This small molecule binds to this protein.
Small molecule (SMILES): N[C@@H](CCC(=O)O)C(=O)O

Sequence of chain 2.A:
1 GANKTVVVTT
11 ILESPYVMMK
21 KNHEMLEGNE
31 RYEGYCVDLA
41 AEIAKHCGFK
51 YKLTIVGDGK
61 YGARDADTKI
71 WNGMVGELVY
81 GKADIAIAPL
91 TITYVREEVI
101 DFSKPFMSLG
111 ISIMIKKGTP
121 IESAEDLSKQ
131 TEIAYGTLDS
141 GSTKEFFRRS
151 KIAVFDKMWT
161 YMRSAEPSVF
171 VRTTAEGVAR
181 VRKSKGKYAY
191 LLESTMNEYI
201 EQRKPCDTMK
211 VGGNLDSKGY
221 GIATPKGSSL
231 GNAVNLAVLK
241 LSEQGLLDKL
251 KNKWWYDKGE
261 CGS

Binding-site contacts:
Ligand atom C contacts residue THR91 of chain 2.A at 3.6 Å.
Ligand atom OXT contacts residue TYR61 of chain 2.A at 3.5 Å.
Ligand atom OXT contacts residue LEU90 of chain 2.A at 3.6 Å.
Ligand atom O contacts residue TYR61 of chain 2.A at 3.3 Å.
Ligand atom CD contacts residue LEU138 of chain 2.A at 4.0 Å (hydrophobic).
Ligand atom OE1 contacts residue THR143 of chain 2.A at 2.7 Å (h-bond).
Ligand atom O contacts residue GLY141 of chain 2.A at 3.2 Å.
Ligand atom OE2 contacts residue GLY141 of chain 2.A at 3.7 Å.
Ligand atom CG contacts residue TYR61 of chain 2.A at 4.2 Å (hydrophobic).
Ligand atom CB contacts residue LEU138 of chain 2.A at 4.1 Å (hydrophobic).
Ligand atom OE2 contacts residue LEU138 of chain 2.A at 4.1 Å.
Ligand atom O contacts residue SER142 of chain 2.A at 2.8 Å (h-bond).
Ligand atom OE2 contacts residue SER142 of chain 2.A at 3.3 Å (h-bond).
Ligand atom N contacts residue THR91 of chain 2.A at 2.9 Å (h-bond).
Ligand atom C contacts residue TYR61 of chain 2.A at 3.6 Å (hydrophobic).
Ligand atom OXT contacts residue ARG96 of chain 2.A at 2.8 Å (salt-bridge).
Ligand atom N contacts residue SER142 of chain 2.A at 4.1 Å.
Ligand atom OXT contacts residue THR91 of chain 2.A at 2.9 Å (h-bond).
Ligand atom N contacts residue TYR61 of chain 2.A at 4.1 Å.
Ligand atom OXT contacts residue PRO89 of chain 2.A at 3.7 Å.
Ligand atom CB contacts residue TYR61 of chain 2.A at 3.4 Å (hydrophobic).
Ligand atom CD contacts residue THR143 of chain 2.A at 3.3 Å.
Ligand atom N contacts residue PRO89 of chain 2.A at 2.9 Å (h-bond).
Ligand atom OE1 contacts residue GLU193 of chain 2.A at 3.8 Å.
Ligand atom C contacts residue ARG96 of chain 2.A at 3.5 Å.
Ligand atom CG contacts residue LEU138 of chain 2.A at 3.7 Å (hydrophobic).
Ligand atom CA contacts residue THR91 of chain 2.A at 3.4 Å.
Ligand atom CB contacts residue GLU193 of chain 2.A at 4.0 Å.
Ligand atom C contacts residue SER142 of chain 2.A at 3.5 Å.
Ligand atom CD contacts residue GLU193 of chain 2.A at 3.9 Å.
Ligand atom N contacts residue TYR220 of chain 2.A at 3.6 Å.
Ligand atom OE2 contacts residue THR143 of chain 2.A at 3.1 Å (h-bond).
Ligand atom O contacts residue ARG96 of chain 2.A at 2.8 Å (salt-bridge).
Ligand atom CG contacts residue GLU193 of chain 2.A at 3.5 Å.
Ligand atom CA contacts residue PRO89 of chain 2.A at 4.0 Å (hydrophobic).
Ligand atom CA contacts residue SER142 of chain 2.A at 3.4 Å.
Ligand atom CA contacts residue GLU193 of chain 2.A at 3.3 Å.
Ligand atom OXT contacts residue SER142 of chain 2.A at 4.1 Å.
Ligand atom N contacts residue GLU193 of chain 2.A at 2.8 Å (salt-bridge).
Ligand atom CA contacts residue TYR61 of chain 2.A at 4.0 Å (hydrophobic).